Sequence of chain 1.A:
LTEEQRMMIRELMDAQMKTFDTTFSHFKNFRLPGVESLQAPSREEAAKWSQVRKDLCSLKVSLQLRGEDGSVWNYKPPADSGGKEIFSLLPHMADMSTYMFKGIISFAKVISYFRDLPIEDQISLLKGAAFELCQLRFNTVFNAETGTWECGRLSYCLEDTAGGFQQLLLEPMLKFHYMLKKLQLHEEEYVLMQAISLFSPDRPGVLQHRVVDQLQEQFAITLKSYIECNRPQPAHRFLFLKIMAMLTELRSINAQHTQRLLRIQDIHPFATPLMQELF

Binding-site contacts:
Ligand atom C contacts residue MET306 of chain 1.A at 4.0 Å (hydrophobic).
Ligand atom C11 contacts residue GLN166 of chain 1.A at 4.0 Å.
Ligand atom C20 contacts residue TRP180 of chain 1.A at 3.5 Å (hydrophobic).
Ligand atom C19 contacts residue TRP180 of chain 1.A at 3.7 Å (hydrophobic).
Ligand atom C13 contacts residue MET124 of chain 1.A at 3.8 Å (hydrophobic).
Ligand atom C11 contacts residue MET204 of chain 1.A at 3.6 Å (hydrophobic).
Ligand atom CL contacts residue ALA302 of chain 1.A at 4.0 Å.
Ligand atom C22 contacts residue LEU121 of chain 1.A at 4.0 Å (hydrophobic).
Ligand atom CL contacts residue PHE301 of chain 1.A at 3.5 Å.
Ligand atom C20 contacts residue MET204 of chain 1.A at 3.9 Å (hydrophobic).
Ligand atom O1 contacts residue MET124 of chain 1.A at 3.5 Å.
Ligand atom C15 contacts residue TRP180 of chain 1.A at 3.9 Å (hydrophobic).
Ligand atom C15 contacts residue TYR187 of chain 1.A at 3.8 Å (hydrophobic).
Ligand atom O2 contacts residue HIS288 of chain 1.A at 2.9 Å.
Ligand atom C9 contacts residue MET204 of chain 1.A at 3.5 Å (hydrophobic).
Ligand atom C14 contacts residue MET124 of chain 1.A at 3.6 Å (hydrophobic).
Ligand atom C19 contacts residue LEU90 of chain 1.A at 3.7 Å (hydrophobic).
Ligand atom C5 contacts residue MET124 of chain 1.A at 3.8 Å (hydrophobic).
Ligand atom C17 contacts residue TYR187 of chain 1.A at 3.6 Å (hydrophobic).
Ligand atom C20 contacts residue HIS208 of chain 1.A at 3.7 Å.
Ligand atom C8 contacts residue LEU90 of chain 1.A at 4.0 Å (hydrophobic).
Ligand atom C4 contacts residue MET124 of chain 1.A at 3.8 Å (hydrophobic).
Ligand atom C16 contacts residue TRP180 of chain 1.A at 4.0 Å (hydrophobic).
Ligand atom C22 contacts residue MET124 of chain 1.A at 3.8 Å (hydrophobic).
Ligand atom C18 contacts residue LEU90 of chain 1.A at 4.0 Å (hydrophobic).
Ligand atom O contacts residue MET204 of chain 1.A at 3.8 Å.
Ligand atom CL contacts residue ALA125 of chain 1.A at 3.9 Å.
Ligand atom CL contacts residue MET306 of chain 1.A at 3.6 Å.
Ligand atom C19 contacts residue LEU205 of chain 1.A at 4.0 Å (hydrophobic).
Ligand atom N contacts residue MET204 of chain 1.A at 3.5 Å.
Ligand atom C18 contacts residue MET204 of chain 1.A at 3.9 Å (hydrophobic).
Ligand atom O1 contacts residue VAL92 of chain 1.A at 3.3 Å.
Ligand atom C14 contacts residue TYR187 of chain 1.A at 3.5 Å (hydrophobic).
Ligand atom C16 contacts residue PHE169 of chain 1.A at 3.7 Å (hydrophobic).
Ligand atom C20 contacts residue GLN166 of chain 1.A at 4.1 Å.
Ligand atom C5 contacts residue ALA125 of chain 1.A at 3.9 Å (hydrophobic).
Ligand atom O contacts residue GLN166 of chain 1.A at 3.1 Å (h-bond).
Ligand atom CL contacts residue LEU121 of chain 1.A at 3.8 Å.
Ligand atom C17 contacts residue PHE169 of chain 1.A at 3.6 Å (hydrophobic).
Ligand atom C21 contacts residue LEU87 of chain 1.A at 3.8 Å (hydrophobic).

The protein below binds the small molecule below.
Small molecule (SMILES): CC(C)[C@@H](NC(=O)CC1CC1)C(=O)N1CC[C@](O)(c2ccc(Cl)cc2)C(C)(C)C1